This protein binds this small molecule.
Small molecule (SMILES): O=P(O)(O)C[C@@H](O)Cn1cncn1

Binding-site contacts:
Ligand atom O13 contacts residue MN1 of chain 11.C at 2.4 Å.
Ligand atom C5 contacts residue HIS168 of chain 8.A at 3.9 Å.
Ligand atom O13 contacts residue HIS45 of chain 8.A at 3.3 Å (h-bond).
Ligand atom O13 contacts residue GLU171 of chain 8.A at 3.5 Å (salt-bridge).
Ligand atom C3 contacts residue GLU75 of chain 17.A at 3.8 Å.
Ligand atom N2 contacts residue GLU171 of chain 8.A at 3.8 Å.
Ligand atom N4 contacts residue HIS71 of chain 17.A at 3.0 Å (h-bond).
Ligand atom C5 contacts residue HIS167 of chain 8.A at 3.3 Å.
Ligand atom C6 contacts residue MN1 of chain 11.C at 3.5 Å.
Ligand atom C7 contacts residue GLU171 of chain 8.A at 3.5 Å.
Ligand atom C7 contacts residue GLU19 of chain 17.A at 3.4 Å.
Ligand atom C7 contacts residue MN1 of chain 11.C at 3.5 Å.
Ligand atom N1 contacts residue HIS72 of chain 17.A at 3.3 Å (h-bond).
Ligand atom C3 contacts residue MN1 of chain 11.B at 3.2 Å.
Ligand atom N2 contacts residue MN1 of chain 11.C at 3.2 Å.
Ligand atom N1 contacts residue HIS167 of chain 8.A at 3.1 Å (h-bond).
Ligand atom C5 contacts residue HIS71 of chain 17.A at 3.2 Å.
Ligand atom N4 contacts residue MN1 of chain 11.B at 2.2 Å.
Ligand atom C6 contacts residue GLU171 of chain 8.A at 3.1 Å.
Ligand atom O12 contacts residue ARG97 of chain 11.A at 2.8 Å (salt-bridge).
Ligand atom P9 contacts residue ARG97 of chain 11.A at 3.7 Å.
Ligand atom C8 contacts residue GLU171 of chain 8.A at 3.5 Å.
Ligand atom P9 contacts residue ARG119 of chain 11.A at 3.9 Å.
Ligand atom N1 contacts residue GLU171 of chain 8.A at 3.1 Å (salt-bridge).
Ligand atom C3 contacts residue LEU105 of chain 8.A at 3.8 Å (hydrophobic).
Ligand atom O12 contacts residue SER197 of chain 11.A at 2.6 Å (h-bond).
Ligand atom O11 contacts residue ARG119 of chain 11.A at 2.8 Å (salt-bridge).
Ligand atom O10 contacts residue ARG119 of chain 11.A at 3.0 Å (salt-bridge).
Ligand atom N1 contacts residue MN1 of chain 11.C at 2.3 Å.
Ligand atom P9 contacts residue SER197 of chain 11.A at 3.8 Å.
Ligand atom N4 contacts residue GLU75 of chain 17.A at 3.1 Å (salt-bridge).
Ligand atom N4 contacts residue HIS168 of chain 8.A at 3.3 Å (h-bond).
Ligand atom O13 contacts residue HIS72 of chain 17.A at 3.1 Å (h-bond).
Ligand atom O13 contacts residue GLU19 of chain 17.A at 2.7 Å (salt-bridge).
Ligand atom C5 contacts residue MN1 of chain 11.C at 3.3 Å.
Ligand atom C5 contacts residue HIS72 of chain 17.A at 3.6 Å.
Ligand atom O10 contacts residue ARG97 of chain 11.A at 2.8 Å (salt-bridge).
Ligand atom O10 contacts residue LYS175 of chain 8.A at 2.7 Å (salt-bridge).
Ligand atom C5 contacts residue MN1 of chain 11.B at 3.3 Å.
Ligand atom O11 contacts residue LYS199 of chain 11.A at 2.7 Å (salt-bridge).

Sequence of chain 8.A:
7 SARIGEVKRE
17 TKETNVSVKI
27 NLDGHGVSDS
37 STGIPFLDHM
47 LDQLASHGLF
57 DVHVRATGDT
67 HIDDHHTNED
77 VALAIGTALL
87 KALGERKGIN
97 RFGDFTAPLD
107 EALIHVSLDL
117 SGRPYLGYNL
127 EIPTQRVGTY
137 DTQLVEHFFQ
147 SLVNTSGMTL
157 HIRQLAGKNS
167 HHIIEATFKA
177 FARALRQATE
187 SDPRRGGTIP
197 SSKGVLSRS

Sequence of chain 17.A:
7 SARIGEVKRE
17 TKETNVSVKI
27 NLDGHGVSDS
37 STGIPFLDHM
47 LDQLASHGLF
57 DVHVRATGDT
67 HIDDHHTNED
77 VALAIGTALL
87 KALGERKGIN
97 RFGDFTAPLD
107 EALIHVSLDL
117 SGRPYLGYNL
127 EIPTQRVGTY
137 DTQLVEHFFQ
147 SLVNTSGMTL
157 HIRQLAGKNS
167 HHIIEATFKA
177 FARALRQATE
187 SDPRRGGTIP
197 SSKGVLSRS

Sequence of chain 11.A:
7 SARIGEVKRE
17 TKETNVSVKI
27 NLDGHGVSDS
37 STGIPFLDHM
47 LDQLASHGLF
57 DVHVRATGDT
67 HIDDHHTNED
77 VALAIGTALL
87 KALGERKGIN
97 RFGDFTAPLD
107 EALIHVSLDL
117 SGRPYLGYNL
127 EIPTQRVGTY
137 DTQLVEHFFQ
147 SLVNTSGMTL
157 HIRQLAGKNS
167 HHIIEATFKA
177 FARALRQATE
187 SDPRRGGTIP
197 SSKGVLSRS